Sequence of chain 1.J:
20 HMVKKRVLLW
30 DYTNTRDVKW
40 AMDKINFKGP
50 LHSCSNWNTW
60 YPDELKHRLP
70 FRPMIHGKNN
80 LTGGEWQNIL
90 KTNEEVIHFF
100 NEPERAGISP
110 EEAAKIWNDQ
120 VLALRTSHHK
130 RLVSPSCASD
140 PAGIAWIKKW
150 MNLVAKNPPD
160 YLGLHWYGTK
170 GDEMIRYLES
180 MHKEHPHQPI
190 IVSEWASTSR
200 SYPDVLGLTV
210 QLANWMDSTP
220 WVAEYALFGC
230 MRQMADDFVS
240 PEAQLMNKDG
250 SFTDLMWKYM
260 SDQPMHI

The protein below binds the small molecule below.
Small molecule (SMILES): OC[C@H]1O[C@@H](O[C@@H]2[C@@H](O)[C@H](O)O[C@H](CO)[C@H]2O)[C@H](O)[C@@H](O)[C@@H]1O

Binding-site contacts:
Ligand atom C2 contacts residue GLY206 of chain 1.J at 4.5 Å.
Ligand atom O3 contacts residue GLY170 of chain 1.J at 3.0 Å (h-bond).
Ligand atom C3 contacts residue THR168 of chain 1.J at 4.2 Å.
Ligand atom C3 contacts residue GLY170 of chain 1.J at 4.1 Å.
Ligand atom C1 contacts residue GLY206 of chain 1.J at 4.3 Å.
Ligand atom O2 contacts residue THR168 of chain 1.J at 4.0 Å.
Ligand atom C3 contacts residue GLN210 of chain 1.J at 4.3 Å.
Ligand atom O2 contacts residue ASP203 of chain 1.J at 2.7 Å (salt-bridge).
Ligand atom C4 contacts residue GLY206 of chain 1.J at 4.3 Å.
Ligand atom O4 contacts residue GLY170 of chain 1.J at 3.7 Å.
Ligand atom O3 contacts residue LYS169 of chain 1.J at 3.7 Å.
Ligand atom C5 contacts residue GLY206 of chain 1.J at 4.4 Å.
Ligand atom C2 contacts residue THR168 of chain 1.J at 4.5 Å.
Ligand atom C4 contacts residue GLY170 of chain 1.J at 4.3 Å.
Ligand atom C2 contacts residue ASP203 of chain 1.J at 3.5 Å.
Ligand atom C6 contacts residue GLY206 of chain 1.J at 4.1 Å.
Ligand atom C2 contacts residue LEU207 of chain 1.J at 4.3 Å (hydrophobic).
Ligand atom C5 contacts residue GLN210 of chain 1.J at 3.9 Å.
Ligand atom C6 contacts residue ILE266 of chain 1.J at 4.3 Å (hydrophobic).
Ligand atom C4 contacts residue GLN210 of chain 1.J at 3.1 Å.
Ligand atom O4 contacts residue PRO202 of chain 1.J at 3.7 Å.
Ligand atom O5 contacts residue GLY206 of chain 1.J at 3.8 Å.
Ligand atom O4 contacts residue GLN210 of chain 1.J at 2.4 Å (h-bond).
Ligand atom O3 contacts residue LEU207 of chain 1.J at 3.8 Å.
Ligand atom O3 contacts residue PRO202 of chain 1.J at 3.9 Å.
Ligand atom C6 contacts residue GLN210 of chain 1.J at 3.6 Å.
Ligand atom O3 contacts residue THR168 of chain 1.J at 3.1 Å (h-bond).
Ligand atom C4 contacts residue LEU207 of chain 1.J at 4.4 Å (hydrophobic).
Ligand atom C3 contacts residue PRO202 of chain 1.J at 4.3 Å (hydrophobic).
Ligand atom C3 contacts residue ASP203 of chain 1.J at 4.0 Å.
Ligand atom O3 contacts residue GLY206 of chain 1.J at 4.1 Å.
Ligand atom O4 contacts residue GLY206 of chain 1.J at 3.5 Å.
Ligand atom O6 contacts residue PRO202 of chain 1.J at 3.6 Å.
Ligand atom O6 contacts residue GLY206 of chain 1.J at 4.5 Å.
Ligand atom O3 contacts residue GLN210 of chain 1.J at 4.3 Å.
Ligand atom C1 contacts residue ASP203 of chain 1.J at 4.0 Å.
Ligand atom O4 contacts residue ASP171 of chain 1.J at 3.6 Å (salt-bridge).
Ligand atom C4 contacts residue PRO202 of chain 1.J at 3.6 Å (hydrophobic).
Ligand atom O5 contacts residue LEU207 of chain 1.J at 4.5 Å.
Ligand atom O3 contacts residue ASP203 of chain 1.J at 3.3 Å (salt-bridge).